The protein below binds the small molecule below.
Small molecule (SMILES): OC[C@H]1O[C@H](O[C@H]2[C@H](O)[C@@H](O)[C@@H](O)O[C@@H]2CO)[C@H](O)[C@@H](O)[C@@H]1O

Binding-site contacts:
Ligand atom O4 contacts residue TRP369 of chain 1.C at 3.9 Å.
Ligand atom C6 contacts residue TRP369 of chain 1.C at 3.9 Å (hydrophobic).
Ligand atom C2 contacts residue TRP369 of chain 1.C at 3.5 Å (hydrophobic).
Ligand atom C3 contacts residue TRP369 of chain 1.C at 4.1 Å (hydrophobic).
Ligand atom O6 contacts residue TRP369 of chain 1.C at 3.5 Å (h-bond).
Ligand atom C6 contacts residue GLU368 of chain 1.C at 4.4 Å.
Ligand atom O5 contacts residue TRP369 of chain 1.C at 4.0 Å.
Ligand atom O3 contacts residue TRP369 of chain 1.C at 4.2 Å.
Ligand atom O2 contacts residue TRP369 of chain 1.C at 4.2 Å.
Ligand atom C4 contacts residue TRP369 of chain 1.C at 4.2 Å (hydrophobic).
Ligand atom C1 contacts residue TRP369 of chain 1.C at 4.0 Å (hydrophobic).
Ligand atom C5 contacts residue TRP369 of chain 1.C at 4.0 Å (hydrophobic).

Sequence of chain 1.C:
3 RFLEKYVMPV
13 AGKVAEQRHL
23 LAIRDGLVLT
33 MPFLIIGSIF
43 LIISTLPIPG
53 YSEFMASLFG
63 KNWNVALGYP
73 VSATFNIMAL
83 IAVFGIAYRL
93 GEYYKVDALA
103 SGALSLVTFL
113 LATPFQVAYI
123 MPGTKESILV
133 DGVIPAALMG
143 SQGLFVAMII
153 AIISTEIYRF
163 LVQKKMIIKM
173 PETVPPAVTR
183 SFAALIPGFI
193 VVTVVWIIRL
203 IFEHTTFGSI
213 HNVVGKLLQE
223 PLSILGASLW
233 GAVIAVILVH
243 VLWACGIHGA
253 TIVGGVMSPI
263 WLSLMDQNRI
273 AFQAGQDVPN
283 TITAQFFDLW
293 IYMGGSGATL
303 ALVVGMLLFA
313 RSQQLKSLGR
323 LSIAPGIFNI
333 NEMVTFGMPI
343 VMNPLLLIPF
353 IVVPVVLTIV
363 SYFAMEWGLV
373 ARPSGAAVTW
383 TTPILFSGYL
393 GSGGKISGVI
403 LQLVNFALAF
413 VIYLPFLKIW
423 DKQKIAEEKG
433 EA